Binding-site contacts:
Ligand atom C6 contacts residue TYR26 of chain 1.B at 3.6 Å (hydrophobic).
Ligand atom O44 contacts residue ILE56 of chain 1.B at 2.9 Å (h-bond).
Ligand atom C37 contacts residue PHE46 of chain 1.B at 3.8 Å (hydrophobic).
Ligand atom C37 contacts residue LYS47 of chain 1.B at 3.8 Å.
Ligand atom C20 contacts residue HIS87 of chain 1.B at 3.5 Å.
Ligand atom C42 contacts residue ILE56 of chain 1.B at 3.7 Å (hydrophobic).
Ligand atom C5 contacts residue TYR26 of chain 1.B at 3.5 Å (hydrophobic).
Ligand atom O45 contacts residue PHE99 of chain 1.B at 3.8 Å.
Ligand atom C18 contacts residue ARG42 of chain 1.B at 3.7 Å.
Ligand atom C5 contacts residue PHE46 of chain 1.B at 3.8 Å (hydrophobic).
Ligand atom C8 contacts residue TYR82 of chain 1.B at 3.5 Å (hydrophobic).
Ligand atom O44 contacts residue VAL55 of chain 1.B at 3.4 Å.
Ligand atom C24 contacts residue PHE46 of chain 1.B at 3.5 Å (hydrophobic).
Ligand atom C21 contacts residue VAL55 of chain 1.B at 3.5 Å (hydrophobic).
Ligand atom C47 contacts residue TYR26 of chain 1.B at 3.7 Å (hydrophobic).
Ligand atom C18 contacts residue TYR26 of chain 1.B at 3.6 Å (hydrophobic).
Ligand atom O45 contacts residue TYR82 of chain 1.B at 2.7 Å (h-bond).
Ligand atom C11 contacts residue TYR82 of chain 1.B at 3.8 Å (hydrophobic).
Ligand atom C42 contacts residue ALA81 of chain 1.B at 3.8 Å (hydrophobic).
Ligand atom C3 contacts residue TRP59 of chain 1.B at 3.4 Å (hydrophobic).
Ligand atom O36 contacts residue PHE46 of chain 1.B at 3.7 Å.
Ligand atom C41 contacts residue GLU54 of chain 1.B at 3.3 Å.
Ligand atom C21 contacts residue ILE56 of chain 1.B at 3.8 Å (hydrophobic).
Ligand atom C47 contacts residue ASP37 of chain 1.B at 3.7 Å.
Ligand atom O50 contacts residue VAL55 of chain 1.B at 3.5 Å (h-bond).
Ligand atom C46 contacts residue VAL36 of chain 1.B at 3.6 Å (hydrophobic).
Ligand atom O36 contacts residue GLU54 of chain 1.B at 3.5 Å (salt-bridge).
Ligand atom C34 contacts residue GLU54 of chain 1.B at 3.2 Å.
Ligand atom C42 contacts residue TYR82 of chain 1.B at 3.7 Å (hydrophobic).
Ligand atom C16 contacts residue VAL36 of chain 1.B at 3.4 Å (hydrophobic).
Ligand atom C4 contacts residue PHE46 of chain 1.B at 3.6 Å (hydrophobic).
Ligand atom C1 contacts residue TYR82 of chain 1.B at 3.5 Å (hydrophobic).
Ligand atom C20 contacts residue TYR82 of chain 1.B at 3.6 Å (hydrophobic).
Ligand atom C33 contacts residue VAL55 of chain 1.B at 3.8 Å (hydrophobic).
Ligand atom C16 contacts residue PHE99 of chain 1.B at 3.6 Å (hydrophobic).
Ligand atom C35 contacts residue PHE46 of chain 1.B at 3.6 Å (hydrophobic).
Ligand atom C33 contacts residue GLU54 of chain 1.B at 3.1 Å.
Ligand atom O43 contacts residue TYR82 of chain 1.B at 3.4 Å (h-bond).
Ligand atom C4 contacts residue TRP59 of chain 1.B at 3.7 Å (hydrophobic).
Ligand atom C27 contacts residue TYR82 of chain 1.B at 3.5 Å (hydrophobic).

Sequence of chain 1.B:
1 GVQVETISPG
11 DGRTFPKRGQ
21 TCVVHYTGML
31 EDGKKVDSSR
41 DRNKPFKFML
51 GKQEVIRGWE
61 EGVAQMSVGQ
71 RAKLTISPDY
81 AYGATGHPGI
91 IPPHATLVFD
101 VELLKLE

The small molecule below binds the protein below.
Small molecule (SMILES): CC[C@H](C(=O)N1CCCC[C@H]1C(=O)O[C@H](CCc1ccc(OC)c(OC)c1)c1cccc(OCC(=O)O)c1)c1cc(OC)c(OC)c(OC)c1